This small molecule binds to this protein.
Small molecule (SMILES): CC[C@@H](N)C(=O)O

Sequence of chain 2.A:
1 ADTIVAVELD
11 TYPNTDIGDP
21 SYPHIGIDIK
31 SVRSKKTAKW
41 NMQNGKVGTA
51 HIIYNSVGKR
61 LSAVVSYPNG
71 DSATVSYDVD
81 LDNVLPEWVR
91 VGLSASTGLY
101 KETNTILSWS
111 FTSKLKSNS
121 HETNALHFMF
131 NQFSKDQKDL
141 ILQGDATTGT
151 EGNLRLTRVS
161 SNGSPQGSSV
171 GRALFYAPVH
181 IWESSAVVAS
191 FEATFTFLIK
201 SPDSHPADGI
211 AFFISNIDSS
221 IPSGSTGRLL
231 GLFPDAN

Sequence of chain 3.A:
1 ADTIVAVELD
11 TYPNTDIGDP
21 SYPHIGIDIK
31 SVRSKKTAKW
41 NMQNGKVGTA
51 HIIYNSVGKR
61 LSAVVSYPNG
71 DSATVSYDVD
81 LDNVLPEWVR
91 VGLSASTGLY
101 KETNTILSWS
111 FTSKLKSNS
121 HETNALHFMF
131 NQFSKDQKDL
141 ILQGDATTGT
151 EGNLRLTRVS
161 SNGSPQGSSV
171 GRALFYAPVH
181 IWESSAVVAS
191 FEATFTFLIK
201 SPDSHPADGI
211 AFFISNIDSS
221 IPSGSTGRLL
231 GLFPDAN

Binding-site contacts:
Ligand atom OXT contacts residue ALA125 of chain 3.A at 3.1 Å (h-bond).
Ligand atom OXT contacts residue LEU126 of chain 3.A at 4.3 Å.
Ligand atom CB contacts residue LEU126 of chain 3.A at 3.7 Å (hydrophobic).
Ligand atom CG contacts residue HIS180 of chain 3.A at 2.8 Å.
Ligand atom CB contacts residue ASN124 of chain 3.A at 3.9 Å.
Ligand atom CB contacts residue SER113 of chain 3.A at 3.9 Å.
Ligand atom N contacts residue VAL179 of chain 3.A at 3.6 Å.
Ligand atom O contacts residue TRP88 of chain 3.A at 4.2 Å.
Ligand atom O contacts residue PHE130 of chain 2.A at 3.2 Å.
Ligand atom CG contacts residue LEU115 of chain 3.A at 3.8 Å (hydrophobic).
Ligand atom CG contacts residue LYS114 of chain 3.A at 4.2 Å.
Ligand atom N contacts residue LEU126 of chain 3.A at 3.8 Å.
Ligand atom OXT contacts residue ASN124 of chain 3.A at 4.0 Å.
Ligand atom N contacts residue ASP139 of chain 2.A at 3.6 Å.
Ligand atom CA contacts residue HIS180 of chain 3.A at 3.7 Å.
Ligand atom OXT contacts residue ASP139 of chain 2.A at 3.7 Å.
Ligand atom N contacts residue PRO178 of chain 3.A at 4.3 Å.
Ligand atom CB contacts residue ALA125 of chain 3.A at 3.7 Å (hydrophobic).
Ligand atom O contacts residue HIS180 of chain 3.A at 4.2 Å.
Ligand atom OXT contacts residue MET129 of chain 2.A at 3.6 Å (h-bond).
Ligand atom N contacts residue HIS180 of chain 3.A at 3.1 Å (h-bond).
Ligand atom O contacts residue ASP139 of chain 2.A at 2.5 Å (salt-bridge).
Ligand atom C contacts residue PHE130 of chain 2.A at 3.8 Å (hydrophobic).
Ligand atom C contacts residue ASN124 of chain 3.A at 4.2 Å.
Ligand atom CG contacts residue VAL179 of chain 3.A at 4.2 Å (hydrophobic).
Ligand atom O contacts residue GLN137 of chain 2.A at 3.9 Å.
Ligand atom CA contacts residue ASP139 of chain 2.A at 3.9 Å.
Ligand atom CG contacts residue ASN124 of chain 3.A at 4.3 Å.
Ligand atom CA contacts residue ALA125 of chain 3.A at 4.5 Å (hydrophobic).
Ligand atom OXT contacts residue PHE130 of chain 2.A at 3.4 Å.
Ligand atom CG contacts residue SER113 of chain 3.A at 2.6 Å.
Ligand atom CA contacts residue LEU126 of chain 3.A at 4.3 Å (hydrophobic).
Ligand atom C contacts residue ALA125 of chain 3.A at 4.1 Å (hydrophobic).
Ligand atom C contacts residue ASP139 of chain 2.A at 3.2 Å.
Ligand atom CB contacts residue HIS180 of chain 3.A at 4.0 Å.